Binding-site contacts:
Ligand atom C08 contacts residue MET152 of chain 1.A at 4.0 Å (hydrophobic).
Ligand atom C04 contacts residue TYR77 of chain 1.A at 3.9 Å (hydrophobic).
Ligand atom O16 contacts residue LYS91 of chain 1.A at 3.0 Å (salt-bridge).
Ligand atom C12 contacts residue PHE81 of chain 1.A at 3.1 Å (hydrophobic).
Ligand atom C13 contacts residue PHE81 of chain 1.A at 3.9 Å (hydrophobic).
Ligand atom C14 contacts residue TYR32 of chain 1.A at 3.9 Å (hydrophobic).
Ligand atom N09 contacts residue GLU79 of chain 1.A at 2.9 Å (salt-bridge).
Ligand atom C21 contacts residue PRO148 of chain 1.A at 3.7 Å (hydrophobic).
Ligand atom C04 contacts residue PHE68 of chain 1.A at 3.7 Å (hydrophobic).
Ligand atom C15 contacts residue TYR32 of chain 1.A at 3.9 Å (hydrophobic).
Ligand atom C18 contacts residue PHE81 of chain 1.A at 2.6 Å (hydrophobic).
Ligand atom C11 contacts residue GLU79 of chain 1.A at 3.2 Å.
Ligand atom C11 contacts residue VAL93 of chain 1.A at 3.9 Å (hydrophobic).
Ligand atom C10 contacts residue MET152 of chain 1.A at 3.2 Å (hydrophobic).
Ligand atom C15 contacts residue LYS91 of chain 1.A at 3.0 Å.
Ligand atom O19 contacts residue LEU37 of chain 1.A at 4.0 Å.
Ligand atom O16 contacts residue LEU37 of chain 1.A at 2.9 Å.
Ligand atom C08 contacts residue GLU79 of chain 1.A at 3.8 Å.
Ligand atom O16 contacts residue TYR32 of chain 1.A at 2.9 Å (h-bond).
Ligand atom C01 contacts residue GLU79 of chain 1.A at 3.6 Å.
Ligand atom C13 contacts residue LYS91 of chain 1.A at 3.7 Å.
Ligand atom C2 contacts residue MET152 of chain 1.A at 3.8 Å (hydrophobic).
Ligand atom C20 contacts residue PRO148 of chain 1.A at 3.7 Å (hydrophobic).
Ligand atom C21 contacts residue LEU45 of chain 1.A at 3.5 Å (hydrophobic).
Ligand atom C20 contacts residue LEU45 of chain 1.A at 3.4 Å (hydrophobic).
Ligand atom C11 contacts residue PHE81 of chain 1.A at 3.8 Å (hydrophobic).
Ligand atom C15 contacts residue LEU37 of chain 1.A at 3.5 Å (hydrophobic).
Ligand atom C14 contacts residue LYS91 of chain 1.A at 3.2 Å.
Ligand atom C18 contacts residue LEU64 of chain 1.A at 3.8 Å (hydrophobic).
Ligand atom O19 contacts residue LYS91 of chain 1.A at 3.3 Å.
Ligand atom C01 contacts residue MET66 of chain 1.A at 3.4 Å (hydrophobic).
Ligand atom C10 contacts residue GLU79 of chain 1.A at 3.6 Å.
Ligand atom C15 contacts residue PHE81 of chain 1.A at 3.5 Å (hydrophobic).
Ligand atom C14 contacts residue LEU37 of chain 1.A at 4.0 Å (hydrophobic).
Ligand atom C1 contacts residue PRO148 of chain 1.A at 3.9 Å (hydrophobic).
Ligand atom C05 contacts residue PHE68 of chain 1.A at 3.9 Å (hydrophobic).
Ligand atom O19 contacts residue TYR32 of chain 1.A at 3.1 Å (h-bond).
Ligand atom C17 contacts residue LYS91 of chain 1.A at 3.7 Å.
Ligand atom C05 contacts residue TYR77 of chain 1.A at 3.3 Å (hydrophobic).
Ligand atom C17 contacts residue PHE81 of chain 1.A at 2.5 Å (hydrophobic).

Sequence of chain 1.A:
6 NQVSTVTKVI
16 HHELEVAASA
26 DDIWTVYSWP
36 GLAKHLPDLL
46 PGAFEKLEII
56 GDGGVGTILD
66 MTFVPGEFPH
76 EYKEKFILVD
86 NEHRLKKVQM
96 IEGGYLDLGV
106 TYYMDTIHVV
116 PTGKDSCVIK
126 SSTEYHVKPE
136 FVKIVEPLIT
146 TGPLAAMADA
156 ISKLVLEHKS

The protein below binds the small molecule below.
Small molecule (SMILES): C[C@@H](CNCCc1ccc(O)c(O)c1)c1ccccc1